Binding-site contacts:
Ligand atom O3' contacts residue GLU118 of chain 1.A at 2.9 Å (salt-bridge).
Ligand atom C4' contacts residue GLY41 of chain 1.A at 3.8 Å.
Ligand atom C6 contacts residue ALA61 of chain 1.A at 3.6 Å (hydrophobic).
Ligand atom C2 contacts residue LEU164 of chain 1.A at 4.1 Å (hydrophobic).
Ligand atom N1 contacts residue ALA114 of chain 1.A at 3.0 Å (h-bond).
Ligand atom C6 contacts residue SER112 of chain 1.A at 3.8 Å.
Ligand atom O5' contacts residue VAL48 of chain 1.A at 3.6 Å.
Ligand atom N6 contacts residue LEU164 of chain 1.A at 4.2 Å.
Ligand atom C6 contacts residue LEU164 of chain 1.A at 3.6 Å (hydrophobic).
Ligand atom N7 contacts residue LEU164 of chain 1.A at 3.8 Å.
Ligand atom C5 contacts residue VAL48 of chain 1.A at 4.1 Å (hydrophobic).
Ligand atom C1' contacts residue LEU40 of chain 1.A at 4.0 Å (hydrophobic).
Ligand atom N7 contacts residue VAL48 of chain 1.A at 4.0 Å.
Ligand atom N1 contacts residue LEU164 of chain 1.A at 3.9 Å.
Ligand atom C4 contacts residue LEU164 of chain 1.A at 3.6 Å (hydrophobic).
Ligand atom O4' contacts residue LEU40 of chain 1.A at 3.9 Å.
Ligand atom N1 contacts residue SER112 of chain 1.A at 3.8 Å.
Ligand atom O4' contacts residue GLY41 of chain 1.A at 3.4 Å.
Ligand atom N6 contacts residue ALA61 of chain 1.A at 3.6 Å.
Ligand atom C5' contacts residue GLU42 of chain 1.A at 4.1 Å.
Ligand atom C2 contacts residue LEU40 of chain 1.A at 4.1 Å (hydrophobic).
Ligand atom C2 contacts residue TYR113 of chain 1.A at 3.9 Å (hydrophobic).
Ligand atom N1 contacts residue TYR113 of chain 1.A at 3.9 Å.
Ligand atom N3 contacts residue LEU164 of chain 1.A at 4.0 Å.
Ligand atom N9 contacts residue LEU164 of chain 1.A at 4.1 Å.
Ligand atom C5' contacts residue GLY41 of chain 1.A at 4.1 Å.
Ligand atom C8 contacts residue VAL48 of chain 1.A at 3.8 Å (hydrophobic).
Ligand atom C2 contacts residue ALA114 of chain 1.A at 3.4 Å (hydrophobic).
Ligand atom O4' contacts residue VAL48 of chain 1.A at 3.8 Å.
Ligand atom C5 contacts residue LEU164 of chain 1.A at 3.4 Å (hydrophobic).
Ligand atom O2' contacts residue GLU118 of chain 1.A at 3.0 Å (salt-bridge).
Ligand atom N6 contacts residue SER112 of chain 1.A at 2.7 Å (h-bond).
Ligand atom N6 contacts residue VAL95 of chain 1.A at 3.9 Å.
Ligand atom N6 contacts residue LEU111 of chain 1.A at 4.1 Å.
Ligand atom N9 contacts residue VAL48 of chain 1.A at 4.1 Å.
Ligand atom C2' contacts residue GLU118 of chain 1.A at 3.8 Å.
Ligand atom C6 contacts residue ALA114 of chain 1.A at 4.1 Å (hydrophobic).
Ligand atom C5' contacts residue VAL48 of chain 1.A at 4.0 Å (hydrophobic).
Ligand atom C3' contacts residue GLU118 of chain 1.A at 3.9 Å.
Ligand atom N1 contacts residue ALA61 of chain 1.A at 3.7 Å.

Sequence of chain 1.A:
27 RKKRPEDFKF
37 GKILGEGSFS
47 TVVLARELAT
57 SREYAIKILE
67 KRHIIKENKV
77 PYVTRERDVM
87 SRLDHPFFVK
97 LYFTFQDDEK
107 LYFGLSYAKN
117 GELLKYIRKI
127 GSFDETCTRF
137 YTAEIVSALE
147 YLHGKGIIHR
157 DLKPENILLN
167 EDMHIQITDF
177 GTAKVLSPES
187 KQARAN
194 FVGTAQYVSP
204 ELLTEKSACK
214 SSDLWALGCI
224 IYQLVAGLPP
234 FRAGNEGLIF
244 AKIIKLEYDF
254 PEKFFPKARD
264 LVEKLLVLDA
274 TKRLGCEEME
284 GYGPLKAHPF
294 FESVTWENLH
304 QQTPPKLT

This small molecule binds to this protein.
Small molecule (SMILES): Nc1ncnc2c1ncn2[C@@H]1O[C@H](CO)[C@@H](O)[C@H]1O